The protein below binds the small molecule below.
Small molecule (SMILES): CC(C)[C@@H](C=O)NC(=O)[C@@H](NC(=O)[C@H](CS)NC(=O)[C@H](COP(=O)(O)O)NC(=O)[C@H](CCCCN)NC(=O)[C@H](C)NC(=O)[C@H](C)N)[C@@H](C)O

Sequence of chain 1.A:
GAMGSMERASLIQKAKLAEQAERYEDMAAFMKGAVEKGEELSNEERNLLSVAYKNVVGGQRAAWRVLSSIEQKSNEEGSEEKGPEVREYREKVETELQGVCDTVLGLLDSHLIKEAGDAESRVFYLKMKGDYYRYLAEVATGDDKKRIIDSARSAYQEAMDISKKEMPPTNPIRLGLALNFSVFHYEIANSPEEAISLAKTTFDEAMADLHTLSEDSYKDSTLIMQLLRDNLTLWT

Binding-site contacts:
Ligand atom CB contacts residue OQ31 of chain 1.G at 2.8 Å.
Ligand atom CA contacts residue ASN231 of chain 1.A at 3.8 Å.
Ligand atom C contacts residue OQ31 of chain 1.G at 3.7 Å.
Ligand atom CA contacts residue ASN231 of chain 1.A at 3.7 Å.
Ligand atom O contacts residue OQ31 of chain 1.G at 3.6 Å.
Ligand atom N contacts residue LEU179 of chain 1.A at 3.6 Å.
Ligand atom CA contacts residue ASN180 of chain 1.A at 3.5 Å.
Ligand atom O2P contacts residue ARG134 of chain 1.A at 2.8 Å (salt-bridge).
Ligand atom CB contacts residue ASN180 of chain 1.A at 3.2 Å.
Ligand atom P contacts residue ARG61 of chain 1.A at 3.7 Å.
Ligand atom CA contacts residue GLU187 of chain 1.A at 3.7 Å.
Ligand atom P contacts residue ARG134 of chain 1.A at 3.8 Å.
Ligand atom CA contacts residue OQ31 of chain 1.G at 3.4 Å.
Ligand atom CB contacts residue TRP235 of chain 1.A at 3.6 Å (hydrophobic).
Ligand atom C contacts residue ASN180 of chain 1.A at 3.6 Å.
Ligand atom C contacts residue GLU187 of chain 1.A at 3.7 Å.
Ligand atom C contacts residue LEU179 of chain 1.A at 3.6 Å (hydrophobic).
Ligand atom SG contacts residue OQ31 of chain 1.G at 2.0 Å (h-bond).
Ligand atom CE contacts residue ASP230 of chain 1.A at 3.6 Å.
Ligand atom N contacts residue ASN180 of chain 1.A at 2.8 Å (h-bond).
Ligand atom O3P contacts residue ARG61 of chain 1.A at 2.9 Å (salt-bridge).
Ligand atom O contacts residue LEU179 of chain 1.A at 3.5 Å.
Ligand atom N contacts residue GLU187 of chain 1.A at 2.8 Å (salt-bridge).
Ligand atom O3P contacts residue ARG134 of chain 1.A at 2.8 Å (salt-bridge).
Ligand atom CA contacts residue ASN180 of chain 1.A at 3.7 Å.
Ligand atom CB contacts residue ASN231 of chain 1.A at 3.6 Å.
Ligand atom CA contacts residue GLU187 of chain 1.A at 3.7 Å.
Ligand atom O contacts residue VAL183 of chain 1.A at 3.4 Å.
Ligand atom NZ contacts residue ASP230 of chain 1.A at 2.8 Å (salt-bridge).
Ligand atom O2P contacts residue TYR135 of chain 1.A at 2.6 Å (h-bond).
Ligand atom N contacts residue OQ31 of chain 1.G at 3.6 Å.
Ligand atom O contacts residue ASN231 of chain 1.A at 2.8 Å (h-bond).
Ligand atom N contacts residue ASN231 of chain 1.A at 2.9 Å (h-bond).
Ligand atom CB contacts residue GLU187 of chain 1.A at 3.5 Å.
Ligand atom CB contacts residue ASN180 of chain 1.A at 3.4 Å.
Ligand atom CA contacts residue LEU179 of chain 1.A at 3.8 Å (hydrophobic).
Ligand atom CD contacts residue ASP230 of chain 1.A at 3.7 Å.
Ligand atom CB contacts residue ASN231 of chain 1.A at 3.7 Å.
Ligand atom O1P contacts residue ARG61 of chain 1.A at 2.8 Å (salt-bridge).
Ligand atom C contacts residue ASN231 of chain 1.A at 3.7 Å.